Sequence of chain 1.C:
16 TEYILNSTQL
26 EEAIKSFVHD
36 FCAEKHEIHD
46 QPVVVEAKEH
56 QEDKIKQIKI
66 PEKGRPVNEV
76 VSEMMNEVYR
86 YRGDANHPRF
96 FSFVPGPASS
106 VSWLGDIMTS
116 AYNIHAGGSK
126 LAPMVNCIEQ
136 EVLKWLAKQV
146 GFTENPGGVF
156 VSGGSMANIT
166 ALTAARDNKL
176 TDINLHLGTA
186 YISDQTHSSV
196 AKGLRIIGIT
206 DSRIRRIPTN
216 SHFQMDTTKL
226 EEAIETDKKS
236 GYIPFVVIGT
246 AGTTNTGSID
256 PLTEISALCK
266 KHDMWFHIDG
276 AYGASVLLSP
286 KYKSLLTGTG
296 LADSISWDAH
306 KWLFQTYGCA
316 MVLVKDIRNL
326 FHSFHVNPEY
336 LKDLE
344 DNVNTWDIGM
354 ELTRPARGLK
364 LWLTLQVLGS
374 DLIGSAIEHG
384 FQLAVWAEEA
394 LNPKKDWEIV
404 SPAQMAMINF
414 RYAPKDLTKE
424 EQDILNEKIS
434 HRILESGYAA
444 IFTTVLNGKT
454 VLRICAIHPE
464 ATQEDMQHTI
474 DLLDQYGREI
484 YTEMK

Binding-site contacts:
Ligand atom O12 contacts residue LEU355 of chain 1.C at 3.8 Å.
Ligand atom C25 contacts residue LEU339 of chain 1.C at 3.8 Å (hydrophobic).
Ligand atom N04 contacts residue ASP274 of chain 1.A at 3.2 Å (salt-bridge).
Ligand atom C19 contacts residue VAL99 of chain 1.A at 2.8 Å (hydrophobic).
Ligand atom O11 contacts residue HIS305 of chain 1.A at 3.2 Å (h-bond).
Ligand atom C14 contacts residue HIS192 of chain 1.A at 3.7 Å.
Ligand atom O01 contacts residue THR249 of chain 1.A at 3.5 Å.
Ligand atom C14 contacts residue LYS306 of chain 1.A at 3.7 Å.
Ligand atom C02 contacts residue HIS192 of chain 1.A at 3.6 Å.
Ligand atom C15 contacts residue HIS192 of chain 1.A at 3.7 Å.
Ligand atom C22 contacts residue HIS120 of chain 1.C at 3.8 Å.
Ligand atom O10 contacts residue THR356 of chain 1.C at 2.8 Å (h-bond).
Ligand atom O08 contacts residue LYS306 of chain 1.A at 3.6 Å (salt-bridge).
Ligand atom C24 contacts residue TRP349 of chain 1.C at 3.7 Å (hydrophobic).
Ligand atom C07 contacts residue SER160 of chain 1.A at 3.5 Å.
Ligand atom C26 contacts residue HIS120 of chain 1.C at 3.6 Å.
Ligand atom C26 contacts residue PHE98 of chain 1.A at 3.8 Å (hydrophobic).
Ligand atom C13 contacts residue HIS192 of chain 1.A at 3.6 Å.
Ligand atom C07 contacts residue HIS192 of chain 1.A at 3.7 Å.
Ligand atom C24 contacts residue LEU336 of chain 1.C at 3.2 Å (hydrophobic).
Ligand atom N20 contacts residue HIS120 of chain 1.C at 3.6 Å.
Ligand atom N04 contacts residue ALA276 of chain 1.A at 3.6 Å.
Ligand atom O08 contacts residue ASP303 of chain 1.A at 3.5 Å (salt-bridge).
Ligand atom N04 contacts residue HIS192 of chain 1.A at 3.7 Å.
Ligand atom P09 contacts residue THR356 of chain 1.C at 3.6 Å.
Ligand atom C05 contacts residue SER194 of chain 1.A at 3.5 Å.
Ligand atom O08 contacts residue SER160 of chain 1.A at 3.8 Å.
Ligand atom O11 contacts residue GLY159 of chain 1.A at 3.3 Å (h-bond).
Ligand atom N20 contacts residue VAL99 of chain 1.A at 3.5 Å (h-bond).
Ligand atom C25 contacts residue TRP349 of chain 1.C at 3.8 Å (hydrophobic).
Ligand atom C21 contacts residue HIS120 of chain 1.C at 3.5 Å.
Ligand atom O11 contacts residue LYS306 of chain 1.A at 3.5 Å (salt-bridge).
Ligand atom C06 contacts residue HIS192 of chain 1.A at 3.6 Å.
Ligand atom C03 contacts residue HIS192 of chain 1.A at 3.8 Å.
Ligand atom O12 contacts residue SER160 of chain 1.A at 2.7 Å (h-bond).
Ligand atom C21 contacts residue PHE98 of chain 1.A at 3.8 Å (hydrophobic).
Ligand atom O11 contacts residue THR356 of chain 1.C at 3.6 Å.
Ligand atom O11 contacts residue ASP303 of chain 1.A at 3.0 Å (salt-bridge).
Ligand atom C05 contacts residue HIS192 of chain 1.A at 3.6 Å.
Ligand atom O12 contacts residue THR356 of chain 1.C at 3.5 Å (h-bond).

Sequence of chain 1.A:
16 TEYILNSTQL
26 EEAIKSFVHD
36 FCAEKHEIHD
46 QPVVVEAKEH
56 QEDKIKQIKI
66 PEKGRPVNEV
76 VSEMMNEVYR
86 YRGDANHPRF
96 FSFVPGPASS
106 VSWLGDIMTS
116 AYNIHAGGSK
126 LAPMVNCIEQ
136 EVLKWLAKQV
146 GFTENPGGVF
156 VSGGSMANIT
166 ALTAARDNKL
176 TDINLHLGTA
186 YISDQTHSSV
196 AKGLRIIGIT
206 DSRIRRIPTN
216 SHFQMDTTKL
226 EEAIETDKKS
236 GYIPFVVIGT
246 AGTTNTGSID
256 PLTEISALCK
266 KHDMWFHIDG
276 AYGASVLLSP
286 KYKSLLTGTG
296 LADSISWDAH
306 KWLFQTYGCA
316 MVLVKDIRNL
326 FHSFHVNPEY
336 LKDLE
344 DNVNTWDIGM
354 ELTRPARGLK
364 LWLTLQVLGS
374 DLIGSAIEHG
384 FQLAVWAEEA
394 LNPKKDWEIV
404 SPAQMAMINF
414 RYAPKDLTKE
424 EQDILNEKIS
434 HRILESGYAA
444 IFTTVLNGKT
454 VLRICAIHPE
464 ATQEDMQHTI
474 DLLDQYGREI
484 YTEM

The protein below binds the small molecule below.
Small molecule (SMILES): Cc1ncc(COP(=O)(O)O)c(/C=C/C(=O)Cc2c[nH]c3ccccc23)c1O